Binding-site contacts:
Ligand atom N18 contacts residue GLY40 of chain 1.A at 2.9 Å (h-bond).
Ligand atom C40 contacts residue PHE124 of chain 1.A at 3.6 Å (hydrophobic).
Ligand atom C20 contacts residue THR85 of chain 1.A at 3.7 Å.
Ligand atom C6 contacts residue GLY40 of chain 1.A at 3.6 Å.
Ligand atom O34 contacts residue TYR231 of chain 1.A at 3.6 Å.
Ligand atom O8 contacts residue GLY40 of chain 1.A at 3.6 Å.
Ligand atom C30 contacts residue ALA229 of chain 1.A at 3.4 Å (hydrophobic).
Ligand atom C48 contacts residue LEU121 of chain 1.A at 3.6 Å (hydrophobic).
Ligand atom C42 contacts residue GLY228 of chain 1.A at 3.6 Å.
Ligand atom C43 contacts residue GLY228 of chain 1.A at 3.5 Å.
Ligand atom C7 contacts residue GLY228 of chain 1.A at 3.4 Å.
Ligand atom O12 contacts residue TYR83 of chain 1.A at 3.3 Å.
Ligand atom C17 contacts residue GLN135 of chain 1.A at 3.5 Å.
Ligand atom C30 contacts residue TYR231 of chain 1.A at 2.8 Å (hydrophobic).
Ligand atom C19 contacts residue THR85 of chain 1.A at 3.4 Å.
Ligand atom C47 contacts residue LEU121 of chain 1.A at 3.5 Å (hydrophobic).
Ligand atom C5 contacts residue GLY40 of chain 1.A at 3.5 Å.
Ligand atom C17 contacts residue GLY40 of chain 1.A at 3.4 Å.
Ligand atom O33 contacts residue SER233 of chain 1.A at 3.4 Å (h-bond).
Ligand atom C41 contacts residue PHE124 of chain 1.A at 3.5 Å (hydrophobic).
Ligand atom O8 contacts residue ASP226 of chain 1.A at 2.7 Å (salt-bridge).
Ligand atom C48 contacts residue GLN19 of chain 1.A at 3.4 Å.
Ligand atom C37 contacts residue PHE124 of chain 1.A at 3.7 Å (hydrophobic).
Ligand atom C24 contacts residue GLY228 of chain 1.A at 3.4 Å.
Ligand atom O31 contacts residue SER230 of chain 1.A at 2.7 Å (h-bond).
Ligand atom O13 contacts residue GLY228 of chain 1.A at 3.4 Å (h-bond).
Ligand atom O12 contacts residue SER84 of chain 1.A at 3.0 Å (h-bond).
Ligand atom C25 contacts residue THR85 of chain 1.A at 3.3 Å.
Ligand atom C46 contacts residue PRO118 of chain 1.A at 3.6 Å (hydrophobic).
Ligand atom O8 contacts residue ASP38 of chain 1.A at 2.7 Å (salt-bridge).
Ligand atom C3 contacts residue ASP38 of chain 1.A at 3.4 Å.
Ligand atom N1 contacts residue GLY228 of chain 1.A at 3.2 Å (h-bond).
Ligand atom C30 contacts residue SER230 of chain 1.A at 3.4 Å.
Ligand atom O34 contacts residue SER233 of chain 1.A at 3.5 Å.
Ligand atom O32 contacts residue THR85 of chain 1.A at 2.8 Å (h-bond).
Ligand atom C10 contacts residue ASP226 of chain 1.A at 3.5 Å.
Ligand atom O34 contacts residue HIS301 of chain 1.A at 3.3 Å.
Ligand atom C40 contacts residue PHE119 of chain 1.A at 3.6 Å (hydrophobic).
Ligand atom C7 contacts residue ASP38 of chain 1.A at 3.2 Å.
Ligand atom C24 contacts residue THR85 of chain 1.A at 3.7 Å.

A protein and the small-molecule ligand that binds it are described below.
Small molecule (SMILES): CC(C)CNC(=O)[C@@H](C[C@H](O)[C@@H]1COCc2cccc(c2)[C@@H](c2ccccc2)NC(=O)c2cc(cc(N(C)S(C)(=O)=O)c2)C(=O)N1)C(C)C

Sequence of chain 1.A:
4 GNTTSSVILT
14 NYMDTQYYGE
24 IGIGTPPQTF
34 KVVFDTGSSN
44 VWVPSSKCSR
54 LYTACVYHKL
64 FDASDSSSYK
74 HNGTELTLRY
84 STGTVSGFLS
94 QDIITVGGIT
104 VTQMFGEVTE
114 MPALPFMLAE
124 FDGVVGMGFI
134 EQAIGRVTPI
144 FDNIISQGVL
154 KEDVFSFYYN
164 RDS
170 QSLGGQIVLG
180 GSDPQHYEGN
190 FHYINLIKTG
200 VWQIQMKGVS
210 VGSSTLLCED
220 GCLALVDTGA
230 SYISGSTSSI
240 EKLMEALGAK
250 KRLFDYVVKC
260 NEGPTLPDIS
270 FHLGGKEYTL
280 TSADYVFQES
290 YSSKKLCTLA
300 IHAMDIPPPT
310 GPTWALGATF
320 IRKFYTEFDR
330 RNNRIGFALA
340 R